This small molecule binds to this protein.
Small molecule (SMILES): O=C(O)C[C@@H]1CCC[C@H]1C(=O)c1ccccc1

Sequence of chain 1.B:
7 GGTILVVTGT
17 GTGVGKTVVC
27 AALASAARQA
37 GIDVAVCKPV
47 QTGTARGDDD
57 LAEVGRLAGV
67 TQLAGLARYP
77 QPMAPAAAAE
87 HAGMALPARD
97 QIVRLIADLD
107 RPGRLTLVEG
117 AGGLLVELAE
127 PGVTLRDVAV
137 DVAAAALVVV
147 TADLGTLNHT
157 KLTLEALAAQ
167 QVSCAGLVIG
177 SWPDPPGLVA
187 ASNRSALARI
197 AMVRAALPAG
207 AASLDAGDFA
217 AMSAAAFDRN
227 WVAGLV

Binding-site contacts:
Ligand atom C03 contacts residue SO41 of chain 1.K at 3.5 Å.
Ligand atom C13 contacts residue KUG1 of chain 1.F at 0.5 Å.
Ligand atom C12 contacts residue KUG1 of chain 1.F at 0.3 Å.
Ligand atom C08 contacts residue THR18 of chain 1.A at 3.5 Å.
Ligand atom O15 contacts residue KUG1 of chain 1.F at 0.3 Å (h-bond).
Ligand atom C04 contacts residue KUG1 of chain 1.F at 0.1 Å.
Ligand atom C11 contacts residue KUG1 of chain 1.F at 0.7 Å.
Ligand atom C06 contacts residue KUG1 of chain 1.F at 0.0 Å.
Ligand atom C04 contacts residue THR18 of chain 1.A at 3.4 Å.
Ligand atom O16 contacts residue KUG1 of chain 1.F at 0.6 Å (h-bond).
Ligand atom O17 contacts residue THR18 of chain 1.A at 2.7 Å (h-bond).
Ligand atom C07 contacts residue KUG1 of chain 1.F at 0.2 Å.
Ligand atom C03 contacts residue LEU150 of chain 1.B at 3.4 Å (hydrophobic).
Ligand atom C02 contacts residue KUG1 of chain 1.F at 0.1 Å.
Ligand atom C02 contacts residue SO41 of chain 1.K at 2.8 Å.
Ligand atom O15 contacts residue GLY118 of chain 1.A at 3.4 Å (h-bond).
Ligand atom C12 contacts residue THR48 of chain 1.A at 3.5 Å.
Ligand atom C06 contacts residue ALA117 of chain 1.A at 3.5 Å (hydrophobic).
Ligand atom O17 contacts residue SO41 of chain 1.G at 3.4 Å (h-bond).
Ligand atom C01 contacts residue KUG1 of chain 1.F at 0.1 Å.
Ligand atom C10 contacts residue KUG1 of chain 1.F at 0.9 Å.
Ligand atom C01 contacts residue VAL122 of chain 1.A at 3.3 Å (hydrophobic).
Ligand atom C05 contacts residue KUG1 of chain 1.F at 0.1 Å.
Ligand atom C09 contacts residue KUG1 of chain 1.F at 0.1 Å.
Ligand atom C14 contacts residue ARG52 of chain 1.A at 3.4 Å.
Ligand atom C01 contacts residue SO41 of chain 1.K at 3.5 Å.
Ligand atom O16 contacts residue GLY118 of chain 1.A at 3.6 Å (h-bond).
Ligand atom C06 contacts residue PRO81 of chain 1.A at 3.6 Å (hydrophobic).
Ligand atom C09 contacts residue THR18 of chain 1.A at 3.5 Å.
Ligand atom O17 contacts residue KUG1 of chain 1.F at 0.2 Å (h-bond).
Ligand atom O15 contacts residue LYS22 of chain 1.A at 3.4 Å (salt-bridge).
Ligand atom C03 contacts residue KUG1 of chain 1.F at 0.1 Å.
Ligand atom C14 contacts residue KUG1 of chain 1.F at 0.4 Å.
Ligand atom C10 contacts residue THR18 of chain 1.A at 3.4 Å.
Ligand atom C01 contacts residue ALA80 of chain 1.A at 3.6 Å (hydrophobic).
Ligand atom C09 contacts residue SO41 of chain 1.G at 3.5 Å.
Ligand atom C09 contacts residue LYS22 of chain 1.A at 3.5 Å.
Ligand atom O17 contacts residue GLY118 of chain 1.A at 3.3 Å (h-bond).
Ligand atom O17 contacts residue LYS22 of chain 1.A at 2.9 Å (salt-bridge).
Ligand atom C08 contacts residue KUG1 of chain 1.F at 0.4 Å.

Sequence of chain 1.A:
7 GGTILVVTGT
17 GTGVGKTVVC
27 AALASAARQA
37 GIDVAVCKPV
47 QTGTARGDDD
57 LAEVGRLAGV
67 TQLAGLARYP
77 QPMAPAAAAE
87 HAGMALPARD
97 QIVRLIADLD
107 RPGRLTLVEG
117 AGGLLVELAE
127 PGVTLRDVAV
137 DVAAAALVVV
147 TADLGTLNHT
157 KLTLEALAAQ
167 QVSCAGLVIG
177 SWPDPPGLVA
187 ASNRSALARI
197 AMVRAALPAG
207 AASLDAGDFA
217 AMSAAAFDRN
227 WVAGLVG